A small-molecule ligand and the protein it binds are described below.
Small molecule (SMILES): CC(=O)N[C@@H]1[C@@H](O)[C@H](O)[C@@H](CO)O[C@H]1O

Sequence of chain 1.A:
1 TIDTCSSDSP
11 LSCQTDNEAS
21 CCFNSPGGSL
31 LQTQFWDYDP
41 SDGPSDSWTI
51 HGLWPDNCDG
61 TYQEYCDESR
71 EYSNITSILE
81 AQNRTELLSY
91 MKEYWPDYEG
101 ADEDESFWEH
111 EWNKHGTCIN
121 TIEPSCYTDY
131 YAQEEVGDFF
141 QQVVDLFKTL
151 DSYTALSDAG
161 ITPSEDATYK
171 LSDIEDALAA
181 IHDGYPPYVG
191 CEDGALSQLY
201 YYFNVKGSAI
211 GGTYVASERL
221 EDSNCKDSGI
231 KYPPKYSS

Binding-site contacts:
Ligand atom C3 contacts residue ASN83 of chain 1.A at 3.8 Å.
Ligand atom C1 contacts residue ASN83 of chain 1.A at 1.4 Å.
Ligand atom C7 contacts residue GLN82 of chain 1.A at 3.7 Å.
Ligand atom O5 contacts residue ASN83 of chain 1.A at 2.4 Å (h-bond).
Ligand atom O7 contacts residue GLN82 of chain 1.A at 3.6 Å.
Ligand atom C7 contacts residue ASN83 of chain 1.A at 3.2 Å.
Ligand atom C1 contacts residue ALA81 of chain 1.A at 3.7 Å (hydrophobic).
Ligand atom C2 contacts residue ASN83 of chain 1.A at 2.5 Å.
Ligand atom N2 contacts residue GLN82 of chain 1.A at 4.1 Å.
Ligand atom C5 contacts residue ASN83 of chain 1.A at 3.6 Å.
Ligand atom C1 contacts residue GLN82 of chain 1.A at 4.5 Å.
Ligand atom C2 contacts residue ALA81 of chain 1.A at 4.1 Å (hydrophobic).
Ligand atom C4 contacts residue ASN83 of chain 1.A at 4.3 Å.
Ligand atom C8 contacts residue GLN82 of chain 1.A at 3.8 Å.
Ligand atom C8 contacts residue TYR131 of chain 1.A at 3.3 Å (hydrophobic).
Ligand atom N2 contacts residue ALA81 of chain 1.A at 3.7 Å.
Ligand atom N2 contacts residue ASN83 of chain 1.A at 2.9 Å (h-bond).
Ligand atom O7 contacts residue ASN83 of chain 1.A at 3.0 Å (h-bond).